Sequence of chain 1.A:
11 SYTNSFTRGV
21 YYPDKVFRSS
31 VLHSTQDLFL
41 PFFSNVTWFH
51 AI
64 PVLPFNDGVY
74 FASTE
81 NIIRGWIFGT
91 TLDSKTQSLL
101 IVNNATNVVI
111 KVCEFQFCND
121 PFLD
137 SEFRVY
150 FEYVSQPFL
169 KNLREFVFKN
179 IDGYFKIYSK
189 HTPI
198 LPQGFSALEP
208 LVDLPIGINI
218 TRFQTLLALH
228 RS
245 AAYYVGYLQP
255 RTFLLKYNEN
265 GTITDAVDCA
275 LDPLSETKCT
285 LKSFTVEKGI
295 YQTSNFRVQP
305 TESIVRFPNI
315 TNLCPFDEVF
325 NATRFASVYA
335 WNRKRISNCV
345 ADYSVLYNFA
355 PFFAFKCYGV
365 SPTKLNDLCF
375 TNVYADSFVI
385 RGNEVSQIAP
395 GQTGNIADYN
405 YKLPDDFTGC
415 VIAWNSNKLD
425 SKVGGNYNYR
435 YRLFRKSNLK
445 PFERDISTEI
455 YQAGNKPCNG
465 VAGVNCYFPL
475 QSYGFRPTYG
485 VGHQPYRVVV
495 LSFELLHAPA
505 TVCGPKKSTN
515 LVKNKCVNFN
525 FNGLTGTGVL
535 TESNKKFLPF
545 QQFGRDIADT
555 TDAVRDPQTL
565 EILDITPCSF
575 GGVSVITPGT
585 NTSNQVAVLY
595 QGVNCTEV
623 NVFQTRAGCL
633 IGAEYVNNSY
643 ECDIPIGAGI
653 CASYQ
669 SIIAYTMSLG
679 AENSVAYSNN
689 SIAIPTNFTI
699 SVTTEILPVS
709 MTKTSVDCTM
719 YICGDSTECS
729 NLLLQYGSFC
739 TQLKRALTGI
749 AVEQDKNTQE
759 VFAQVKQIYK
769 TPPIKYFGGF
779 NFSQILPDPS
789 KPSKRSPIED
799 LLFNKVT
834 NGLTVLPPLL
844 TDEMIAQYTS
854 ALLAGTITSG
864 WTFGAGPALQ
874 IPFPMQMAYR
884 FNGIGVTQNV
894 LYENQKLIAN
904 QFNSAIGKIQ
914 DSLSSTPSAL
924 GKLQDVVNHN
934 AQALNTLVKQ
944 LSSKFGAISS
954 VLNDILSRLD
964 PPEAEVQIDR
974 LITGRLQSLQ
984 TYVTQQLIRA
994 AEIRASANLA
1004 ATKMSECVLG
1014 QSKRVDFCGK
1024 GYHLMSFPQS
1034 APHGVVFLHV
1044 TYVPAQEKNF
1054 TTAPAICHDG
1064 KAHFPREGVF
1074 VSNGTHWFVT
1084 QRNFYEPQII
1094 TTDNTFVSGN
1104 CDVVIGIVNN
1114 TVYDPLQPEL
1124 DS

This small molecule binds to this protein.
Small molecule (SMILES): CC(=O)N[C@@H]1[C@@H](O)[C@H](O)[C@@H](CO)O[C@H]1O

Binding-site contacts:
Ligand atom C1 contacts residue ASN264 of chain 1.A at 1.4 Å.
Ligand atom C8 contacts residue ASN262 of chain 1.A at 4.1 Å.
Ligand atom C5 contacts residue ASN264 of chain 1.A at 3.7 Å.
Ligand atom C8 contacts residue GLU263 of chain 1.A at 3.5 Å.
Ligand atom C7 contacts residue ASN264 of chain 1.A at 3.5 Å.
Ligand atom C8 contacts residue ASN264 of chain 1.A at 3.3 Å.
Ligand atom C2 contacts residue ASN264 of chain 1.A at 2.5 Å.
Ligand atom C4 contacts residue ASN264 of chain 1.A at 4.2 Å.
Ligand atom C7 contacts residue GLU263 of chain 1.A at 4.2 Å.
Ligand atom O5 contacts residue ASN264 of chain 1.A at 2.4 Å (h-bond).
Ligand atom N2 contacts residue GLU263 of chain 1.A at 4.3 Å.
Ligand atom C3 contacts residue ASN264 of chain 1.A at 3.8 Å.
Ligand atom O7 contacts residue ASN264 of chain 1.A at 4.3 Å.
Ligand atom N2 contacts residue ASN264 of chain 1.A at 2.8 Å (h-bond).